Binding-site contacts:
Ligand atom C5 contacts residue ASN210 of chain 1.A at 3.7 Å.
Ligand atom C3 contacts residue ASN210 of chain 1.A at 3.8 Å.
Ligand atom C8 contacts residue ASN210 of chain 1.A at 4.4 Å.
Ligand atom O5 contacts residue ASN210 of chain 1.A at 2.4 Å (h-bond).
Ligand atom C8 contacts residue THR167 of chain 1.A at 3.7 Å.
Ligand atom C6 contacts residue ASN129 of chain 1.A at 3.7 Å.
Ligand atom C7 contacts residue THR167 of chain 1.A at 4.5 Å.
Ligand atom C1 contacts residue LEU208 of chain 1.A at 4.1 Å (hydrophobic).
Ligand atom C4 contacts residue ASN210 of chain 1.A at 4.2 Å.
Ligand atom C8 contacts residue GLN174 of chain 1.A at 4.2 Å.
Ligand atom O7 contacts residue ASN210 of chain 1.A at 3.1 Å (h-bond).
Ligand atom N2 contacts residue ASN210 of chain 1.A at 2.9 Å (h-bond).
Ligand atom C7 contacts residue ASN210 of chain 1.A at 3.2 Å.
Ligand atom C1 contacts residue ASN210 of chain 1.A at 1.4 Å.
Ligand atom O5 contacts residue ASN129 of chain 1.A at 3.9 Å.
Ligand atom C2 contacts residue ASN210 of chain 1.A at 2.4 Å.

Sequence of chain 1.A:
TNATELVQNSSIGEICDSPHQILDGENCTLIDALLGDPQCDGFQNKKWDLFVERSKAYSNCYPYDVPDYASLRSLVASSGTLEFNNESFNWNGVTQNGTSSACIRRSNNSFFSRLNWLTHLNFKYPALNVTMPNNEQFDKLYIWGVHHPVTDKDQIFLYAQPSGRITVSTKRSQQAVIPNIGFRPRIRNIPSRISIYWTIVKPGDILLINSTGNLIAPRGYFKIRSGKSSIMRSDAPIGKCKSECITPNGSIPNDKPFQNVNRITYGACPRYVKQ

This protein binds this small molecule.
Small molecule (SMILES): CC(=O)N[C@@H]1[C@@H](O)[C@H](O)[C@@H](CO)O[C@H]1O